Binding-site contacts:
Ligand atom C3 contacts residue LYS21 of chain 1.C at 2.4 Å.
Ligand atom O1 contacts residue LYS21 of chain 1.C at 2.3 Å (salt-bridge).
Ligand atom C4 contacts residue LYS21 of chain 1.C at 3.6 Å.
Ligand atom C7 contacts residue LYS21 of chain 1.C at 1.3 Å.
Ligand atom C1 contacts residue LYS21 of chain 1.C at 4.4 Å.
Ligand atom C2 contacts residue LYS21 of chain 1.C at 3.1 Å.

This small molecule binds to this protein.
Small molecule (SMILES): CC(=O)Nc1ccc(C(=O)O)cc1

Sequence of chain 1.C:
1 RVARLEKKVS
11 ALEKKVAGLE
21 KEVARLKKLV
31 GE